This small molecule binds to this protein.
Small molecule (SMILES): Cn1cc(CCC(=O)N[C@@H](Cc2ccc(OP(=O)(O)O)cc2)C(=O)NC2(C(=O)N[C@@H](CC(N)=O)C(N)=O)CCCCC2)c2ccccc21

Binding-site contacts:
Ligand atom CAC contacts residue ARG15 of chain 1.A at 3.5 Å.
Ligand atom CG contacts residue LYS57 of chain 1.A at 3.6 Å.
Ligand atom CG contacts residue LYS57 of chain 1.A at 3.6 Å.
Ligand atom CG contacts residue HIS55 of chain 1.A at 3.7 Å.
Ligand atom CG contacts residue GLN54 of chain 1.A at 3.7 Å.
Ligand atom CAF contacts residue ARG15 of chain 1.A at 3.5 Å.
Ligand atom CAL contacts residue ARG15 of chain 1.A at 3.7 Å.
Ligand atom CAI contacts residue ARG15 of chain 1.A at 3.7 Å.
Ligand atom O contacts residue TRP69 of chain 1.A at 3.4 Å.
Ligand atom P contacts residue SER36 of chain 1.A at 3.8 Å.
Ligand atom O3P contacts residue SER44 of chain 1.A at 2.7 Å (h-bond).
Ligand atom CA contacts residue TRP69 of chain 1.A at 3.4 Å (hydrophobic).
Ligand atom C contacts residue HIS55 of chain 1.A at 3.6 Å.
Ligand atom O1P contacts residue SER36 of chain 1.A at 3.6 Å.
Ligand atom CA contacts residue HIS55 of chain 1.A at 3.3 Å.
Ligand atom CB contacts residue LEU68 of chain 1.A at 3.7 Å (hydrophobic).
Ligand atom OH contacts residue ARG15 of chain 1.A at 3.8 Å.
Ligand atom CB contacts residue HIS55 of chain 1.A at 3.7 Å.
Ligand atom CB contacts residue PHE56 of chain 1.A at 3.3 Å (hydrophobic).
Ligand atom O3P contacts residue SER36 of chain 1.A at 2.8 Å (h-bond).
Ligand atom O contacts residue LYS57 of chain 1.A at 3.8 Å.
Ligand atom CG contacts residue PHE56 of chain 1.A at 3.6 Å (hydrophobic).
Ligand atom P contacts residue SER38 of chain 1.A at 3.6 Å.
Ligand atom CZ contacts residue ARG15 of chain 1.A at 3.5 Å.
Ligand atom CB contacts residue TRP69 of chain 1.A at 3.5 Å (hydrophobic).
Ligand atom O2P contacts residue ARG15 of chain 1.A at 2.8 Å (salt-bridge).
Ligand atom CE2 contacts residue ARG15 of chain 1.A at 3.5 Å.
Ligand atom O3P contacts residue ARG34 of chain 1.A at 3.4 Å (salt-bridge).
Ligand atom P contacts residue ARG34 of chain 1.A at 3.8 Å.
Ligand atom OAB contacts residue ARG15 of chain 1.A at 2.8 Å (salt-bridge).
Ligand atom OAB contacts residue HIS55 of chain 1.A at 3.7 Å.
Ligand atom OD1 contacts residue LYS57 of chain 1.A at 2.8 Å (salt-bridge).
Ligand atom CB contacts residue LYS57 of chain 1.A at 3.8 Å.
Ligand atom O1P contacts residue SER38 of chain 1.A at 2.5 Å (h-bond).
Ligand atom ND2 contacts residue LYS57 of chain 1.A at 2.7 Å (salt-bridge).
Ligand atom N contacts residue HIS55 of chain 1.A at 2.8 Å (h-bond).
Ligand atom OD1 contacts residue PHE56 of chain 1.A at 3.4 Å.
Ligand atom ND2 contacts residue LEU68 of chain 1.A at 3.0 Å (h-bond).
Ligand atom O2P contacts residue ARG34 of chain 1.A at 2.6 Å (salt-bridge).
Ligand atom OH contacts residue SER38 of chain 1.A at 3.4 Å (h-bond).

Sequence of chain 1.A:
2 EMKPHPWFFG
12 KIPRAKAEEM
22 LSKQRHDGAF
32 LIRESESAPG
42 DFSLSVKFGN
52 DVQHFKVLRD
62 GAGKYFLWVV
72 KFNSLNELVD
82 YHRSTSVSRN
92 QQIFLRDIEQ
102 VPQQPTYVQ